The small molecule below binds the protein below.
Small molecule (SMILES): O=C(O)[C@@H](CO)OP(=O)(O)O

Sequence of chain 1.B:
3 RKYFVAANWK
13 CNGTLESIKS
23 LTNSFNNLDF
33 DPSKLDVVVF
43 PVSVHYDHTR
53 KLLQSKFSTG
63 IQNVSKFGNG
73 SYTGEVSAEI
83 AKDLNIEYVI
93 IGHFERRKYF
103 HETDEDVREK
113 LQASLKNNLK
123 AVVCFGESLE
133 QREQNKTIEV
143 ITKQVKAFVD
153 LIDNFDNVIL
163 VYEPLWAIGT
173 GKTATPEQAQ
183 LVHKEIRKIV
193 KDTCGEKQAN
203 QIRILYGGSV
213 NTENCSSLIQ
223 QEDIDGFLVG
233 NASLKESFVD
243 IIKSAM

Binding-site contacts:
Ligand atom O2 contacts residue GLY232 of chain 1.B at 4.0 Å.
Ligand atom O1 contacts residue LEU230 of chain 1.B at 4.3 Å.
Ligand atom O2 contacts residue LYS12 of chain 1.B at 3.0 Å (salt-bridge).
Ligand atom O3 contacts residue GLY232 of chain 1.B at 3.1 Å (h-bond).
Ligand atom O2P contacts residue VAL212 of chain 1.B at 4.2 Å.
Ligand atom O2 contacts residue ASN233 of chain 1.B at 4.5 Å.
Ligand atom O3 contacts residue ASN233 of chain 1.B at 4.4 Å.
Ligand atom O1 contacts residue GLY232 of chain 1.B at 3.0 Å.
Ligand atom C2 contacts residue GLY232 of chain 1.B at 4.2 Å.
Ligand atom C3 contacts residue GLY210 of chain 1.B at 3.9 Å.
Ligand atom P contacts residue ASN233 of chain 1.B at 3.7 Å.
Ligand atom C2 contacts residue VAL212 of chain 1.B at 4.5 Å (hydrophobic).
Ligand atom O3P contacts residue ASN233 of chain 1.B at 3.7 Å.
Ligand atom C3 contacts residue VAL231 of chain 1.B at 4.1 Å (hydrophobic).
Ligand atom C1 contacts residue GLY209 of chain 1.B at 4.0 Å.
Ligand atom C3 contacts residue ASN233 of chain 1.B at 3.7 Å.
Ligand atom O4P contacts residue GLY232 of chain 1.B at 3.8 Å.
Ligand atom P contacts residue SER211 of chain 1.B at 3.9 Å.
Ligand atom C2 contacts residue GLY209 of chain 1.B at 4.3 Å.
Ligand atom C1 contacts residue LYS12 of chain 1.B at 3.7 Å.
Ligand atom O2P contacts residue SER211 of chain 1.B at 3.8 Å.
Ligand atom C2 contacts residue GLY210 of chain 1.B at 3.4 Å.
Ligand atom C1 contacts residue GLY210 of chain 1.B at 4.3 Å.
Ligand atom C3 contacts residue GLY232 of chain 1.B at 3.0 Å.
Ligand atom O1P contacts residue SER211 of chain 1.B at 3.4 Å (h-bond).
Ligand atom O1 contacts residue LYS12 of chain 1.B at 3.5 Å (salt-bridge).
Ligand atom O4P contacts residue ASN233 of chain 1.B at 2.5 Å (h-bond).
Ligand atom C1 contacts residue GLY232 of chain 1.B at 3.9 Å.
Ligand atom O3 contacts residue VAL231 of chain 1.B at 4.0 Å.
Ligand atom C2 contacts residue SER211 of chain 1.B at 3.7 Å.
Ligand atom O3 contacts residue LEU230 of chain 1.B at 4.5 Å.
Ligand atom O1 contacts residue VAL231 of chain 1.B at 4.0 Å.
Ligand atom C3 contacts residue SER211 of chain 1.B at 4.2 Å.
Ligand atom O3 contacts residue GLY210 of chain 1.B at 3.4 Å (h-bond).
Ligand atom O1P contacts residue GLY210 of chain 1.B at 4.3 Å.
Ligand atom C3 contacts residue VAL212 of chain 1.B at 4.1 Å (hydrophobic).
Ligand atom O3P contacts residue SER211 of chain 1.B at 3.9 Å.
Ligand atom O3 contacts residue VAL212 of chain 1.B at 2.9 Å (h-bond).
Ligand atom O2P contacts residue ASN233 of chain 1.B at 4.3 Å.
Ligand atom O3 contacts residue SER211 of chain 1.B at 3.7 Å.